Binding-site contacts:
Ligand atom C25 contacts residue SER129 of chain 4.A at 3.6 Å.
Ligand atom C23 contacts residue GLY18 of chain 4.A at 3.3 Å.
Ligand atom C04 contacts residue LYS89 of chain 4.A at 3.8 Å.
Ligand atom C01 contacts residue ILE22 of chain 4.A at 3.7 Å (hydrophobic).
Ligand atom N17 contacts residue HIS19 of chain 4.A at 3.3 Å.
Ligand atom C20 contacts residue ARG92 of chain 4.A at 3.8 Å.
Ligand atom C22 contacts residue GLY18 of chain 4.A at 3.7 Å.
Ligand atom C22 contacts residue THR120 of chain 4.A at 3.4 Å.
Ligand atom C20 contacts residue TYR124 of chain 4.A at 3.6 Å (hydrophobic).
Ligand atom C11 contacts residue GLY90 of chain 4.A at 3.7 Å.
Ligand atom C15 contacts residue HIS19 of chain 4.A at 3.7 Å.
Ligand atom C04 contacts residue PRO9 of chain 4.A at 3.5 Å (hydrophobic).
Ligand atom C02 contacts residue GLY90 of chain 4.A at 3.1 Å.
Ligand atom C20 contacts residue VAL127 of chain 4.A at 3.5 Å (hydrophobic).
Ligand atom C01 contacts residue HIS19 of chain 4.A at 3.7 Å.
Ligand atom C03 contacts residue LYS89 of chain 4.A at 3.8 Å.
Ligand atom C14 contacts residue VAL127 of chain 4.A at 3.7 Å (hydrophobic).
Ligand atom C21 contacts residue TYR124 of chain 4.A at 3.4 Å (hydrophobic).
Ligand atom N18 contacts residue THR16 of chain 4.A at 3.8 Å.
Ligand atom C15 contacts residue SER128 of chain 4.A at 3.7 Å.
Ligand atom C03 contacts residue GLY90 of chain 4.A at 3.7 Å.
Ligand atom N07 contacts residue PRO9 of chain 4.A at 2.8 Å (h-bond).
Ligand atom C21 contacts residue THR120 of chain 4.A at 3.3 Å.
Ligand atom O26 contacts residue SER128 of chain 4.A at 3.8 Å.
Ligand atom N18 contacts residue VAL127 of chain 4.A at 3.7 Å.
Ligand atom N17 contacts residue THR16 of chain 4.A at 2.9 Å (h-bond).
Ligand atom C05 contacts residue PRO9 of chain 4.A at 3.7 Å (hydrophobic).
Ligand atom O13 contacts residue ARG92 of chain 4.A at 3.4 Å (salt-bridge).
Ligand atom C16 contacts residue HIS19 of chain 4.A at 3.1 Å.
Ligand atom C01 contacts residue GLY90 of chain 4.A at 3.5 Å.
Ligand atom O26 contacts residue SER129 of chain 4.A at 2.9 Å (h-bond).
Ligand atom C10 contacts residue GLY90 of chain 4.A at 3.5 Å.
Ligand atom C16 contacts residue THR16 of chain 4.A at 3.5 Å.
Ligand atom N18 contacts residue HIS19 of chain 4.A at 3.8 Å.
Ligand atom C24 contacts residue GLY18 of chain 4.A at 3.6 Å.
Ligand atom C15 contacts residue SER129 of chain 4.A at 3.7 Å.
Ligand atom C24 contacts residue HIS19 of chain 4.A at 3.6 Å.
Ligand atom C16 contacts residue SER128 of chain 4.A at 3.7 Å.
Ligand atom C16 contacts residue SER129 of chain 4.A at 3.3 Å.
Ligand atom C23 contacts residue ILE22 of chain 4.A at 3.8 Å (hydrophobic).

Sequence of chain 4.A:
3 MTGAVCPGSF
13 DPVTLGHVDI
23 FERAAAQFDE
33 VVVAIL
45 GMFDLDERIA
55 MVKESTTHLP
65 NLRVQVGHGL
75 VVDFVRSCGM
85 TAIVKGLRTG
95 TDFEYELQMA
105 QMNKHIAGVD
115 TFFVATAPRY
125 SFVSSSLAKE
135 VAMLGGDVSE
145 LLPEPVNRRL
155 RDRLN

This small molecule binds to this protein.
Small molecule (SMILES): O=C(O)c1cnn(-c2ccccc2)c1OCCCc1c[nH]c2ccccc12